This small molecule binds to this protein.
Small molecule (SMILES): CC(=O)N[C@@H]1[C@@H](O)[C@H](O)[C@@H](CO)O[C@H]1O

Binding-site contacts:
Ligand atom C3 contacts residue ASN61 of chain 1.C at 3.8 Å.
Ligand atom O7 contacts residue ASN61 of chain 1.C at 3.5 Å (h-bond).
Ligand atom C8 contacts residue TYR28 of chain 1.C at 4.1 Å (hydrophobic).
Ligand atom C8 contacts residue ASN61 of chain 1.C at 4.4 Å.
Ligand atom N2 contacts residue TYR28 of chain 1.C at 4.5 Å.
Ligand atom O5 contacts residue ASN61 of chain 1.C at 2.4 Å (h-bond).
Ligand atom C2 contacts residue ASN61 of chain 1.C at 2.5 Å.
Ligand atom N2 contacts residue ASN61 of chain 1.C at 2.9 Å (h-bond).
Ligand atom C5 contacts residue ASN61 of chain 1.C at 3.7 Å.
Ligand atom C1 contacts residue ASN61 of chain 1.C at 1.4 Å.
Ligand atom C7 contacts residue ASN61 of chain 1.C at 3.4 Å.
Ligand atom C4 contacts residue ASN61 of chain 1.C at 4.2 Å.

Sequence of chain 1.C:
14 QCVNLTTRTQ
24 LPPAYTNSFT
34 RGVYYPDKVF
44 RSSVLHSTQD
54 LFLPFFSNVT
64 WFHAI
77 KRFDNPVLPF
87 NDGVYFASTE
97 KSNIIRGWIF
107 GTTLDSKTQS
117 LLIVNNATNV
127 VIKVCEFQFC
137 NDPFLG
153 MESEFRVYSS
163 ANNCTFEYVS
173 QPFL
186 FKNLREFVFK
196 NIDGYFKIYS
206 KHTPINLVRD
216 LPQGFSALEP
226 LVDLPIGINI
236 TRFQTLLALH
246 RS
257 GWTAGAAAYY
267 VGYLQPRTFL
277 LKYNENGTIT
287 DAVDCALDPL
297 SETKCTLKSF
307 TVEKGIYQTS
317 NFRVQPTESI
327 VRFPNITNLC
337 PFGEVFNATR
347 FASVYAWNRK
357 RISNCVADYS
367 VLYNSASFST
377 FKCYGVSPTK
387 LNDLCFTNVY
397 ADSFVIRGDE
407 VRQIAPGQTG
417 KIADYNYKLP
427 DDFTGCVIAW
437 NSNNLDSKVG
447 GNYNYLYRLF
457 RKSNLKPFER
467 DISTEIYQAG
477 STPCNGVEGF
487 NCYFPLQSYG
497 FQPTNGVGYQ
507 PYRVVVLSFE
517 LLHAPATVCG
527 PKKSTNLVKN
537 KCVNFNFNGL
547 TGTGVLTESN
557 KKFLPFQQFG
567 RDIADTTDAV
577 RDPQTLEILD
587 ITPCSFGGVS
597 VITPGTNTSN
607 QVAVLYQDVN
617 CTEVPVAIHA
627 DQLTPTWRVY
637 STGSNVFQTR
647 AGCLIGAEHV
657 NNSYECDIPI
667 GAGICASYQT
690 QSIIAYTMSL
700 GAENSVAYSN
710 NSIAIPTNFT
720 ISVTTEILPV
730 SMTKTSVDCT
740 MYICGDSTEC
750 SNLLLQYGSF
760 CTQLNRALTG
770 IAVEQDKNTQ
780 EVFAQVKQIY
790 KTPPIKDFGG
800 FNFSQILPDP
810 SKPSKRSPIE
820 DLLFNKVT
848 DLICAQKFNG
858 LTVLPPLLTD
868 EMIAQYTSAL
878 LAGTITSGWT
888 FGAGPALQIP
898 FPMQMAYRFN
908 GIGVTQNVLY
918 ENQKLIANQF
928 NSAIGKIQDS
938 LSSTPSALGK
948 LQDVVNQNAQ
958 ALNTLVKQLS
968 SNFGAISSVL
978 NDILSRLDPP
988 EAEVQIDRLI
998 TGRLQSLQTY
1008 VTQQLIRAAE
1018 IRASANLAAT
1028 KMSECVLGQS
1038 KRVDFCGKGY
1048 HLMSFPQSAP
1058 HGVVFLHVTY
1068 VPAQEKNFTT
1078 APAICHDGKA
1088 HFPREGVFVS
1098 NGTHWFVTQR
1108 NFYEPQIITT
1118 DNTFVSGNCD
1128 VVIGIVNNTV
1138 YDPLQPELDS